A protein and the small-molecule ligand that binds it are described below.
Small molecule (SMILES): CO[C@H](C[C@H](O)[C@H](COc1cc(F)cc(F)c1)NC(=O)c1cc(C(=O)N[C@H](C)c2ccccc2)cc(N(C)S(C)(=O)=O)c1)C(=O)N[C@H](C(=O)NCc1ccccc1)C(C)C

Sequence of chain 1.B:
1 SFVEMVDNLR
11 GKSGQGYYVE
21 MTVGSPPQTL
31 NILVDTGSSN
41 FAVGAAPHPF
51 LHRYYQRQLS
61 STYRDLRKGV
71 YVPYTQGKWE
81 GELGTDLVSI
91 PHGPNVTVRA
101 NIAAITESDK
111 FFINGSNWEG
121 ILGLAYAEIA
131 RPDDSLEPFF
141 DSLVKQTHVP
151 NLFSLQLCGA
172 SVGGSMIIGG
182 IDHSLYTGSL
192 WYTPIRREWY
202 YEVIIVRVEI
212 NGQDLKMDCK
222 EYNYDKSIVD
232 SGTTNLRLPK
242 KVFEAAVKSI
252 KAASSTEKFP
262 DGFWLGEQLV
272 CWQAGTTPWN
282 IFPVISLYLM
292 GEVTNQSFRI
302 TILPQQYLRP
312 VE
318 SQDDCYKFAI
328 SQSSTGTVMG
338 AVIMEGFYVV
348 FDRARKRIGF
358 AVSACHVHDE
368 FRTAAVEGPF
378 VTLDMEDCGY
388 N

Binding-site contacts:
Ligand atom C38 contacts residue THR235 of chain 1.B at 3.2 Å.
Ligand atom O1 contacts residue ASP231 of chain 1.B at 2.4 Å (salt-bridge).
Ligand atom C36 contacts residue THR235 of chain 1.B at 3.4 Å.
Ligand atom C34 contacts residue THR235 of chain 1.B at 3.2 Å.
Ligand atom O8 contacts residue ARG238 of chain 1.B at 3.4 Å.
Ligand atom F54 contacts residue ILE113 of chain 1.B at 3.2 Å.
Ligand atom F55 contacts residue TYR74 of chain 1.B at 3.3 Å.
Ligand atom C31 contacts residue GLN76 of chain 1.B at 3.3 Å.
Ligand atom N2 contacts residue GLY37 of chain 1.B at 3.0 Å (h-bond).
Ligand atom F54 contacts residue PHE111 of chain 1.B at 3.3 Å.
Ligand atom C3 contacts residue ASP231 of chain 1.B at 3.4 Å.
Ligand atom N3 contacts residue PRO73 of chain 1.B at 2.8 Å (h-bond).
Ligand atom O5 contacts residue GLN76 of chain 1.B at 3.0 Å (h-bond).
Ligand atom C38 contacts residue GLY16 of chain 1.B at 3.2 Å.
Ligand atom C11 contacts residue GLY37 of chain 1.B at 3.3 Å.
Ligand atom O5 contacts residue THR75 of chain 1.B at 3.3 Å (h-bond).
Ligand atom N4 contacts residue GLY233 of chain 1.B at 3.1 Å (h-bond).
Ligand atom O8 contacts residue SER328 of chain 1.B at 3.2 Å (h-bond).
Ligand atom F55 contacts residue PHE111 of chain 1.B at 3.3 Å.
Ligand atom C45 contacts residue TYR201 of chain 1.B at 3.4 Å (hydrophobic).
Ligand atom C29 contacts residue GLY233 of chain 1.B at 3.2 Å.
Ligand atom C24 contacts residue PHE111 of chain 1.B at 3.3 Å (hydrophobic).
Ligand atom O7 contacts residue ASN236 of chain 1.B at 3.0 Å (h-bond).
Ligand atom C8 contacts residue PRO73 of chain 1.B at 3.4 Å (hydrophobic).
Ligand atom O7 contacts residue THR234 of chain 1.B at 3.4 Å.
Ligand atom O2 contacts residue GLY233 of chain 1.B at 3.5 Å (h-bond).
Ligand atom O1 contacts residue ASP35 of chain 1.B at 2.6 Å (salt-bridge).
Ligand atom C30 contacts residue GLN76 of chain 1.B at 3.3 Å.
Ligand atom C6 contacts residue ASP35 of chain 1.B at 3.3 Å.
Ligand atom C16 contacts residue TYR74 of chain 1.B at 3.3 Å (hydrophobic).
Ligand atom O6 contacts residue THR235 of chain 1.B at 3.0 Å (h-bond).
Ligand atom C41 contacts residue SER232 of chain 1.B at 3.4 Å.
Ligand atom O4 contacts residue TYR201 of chain 1.B at 2.7 Å (h-bond).
Ligand atom O3 contacts residue THR75 of chain 1.B at 3.2 Å (h-bond).
Ligand atom O3 contacts residue TYR74 of chain 1.B at 3.3 Å.
Ligand atom C2 contacts residue GLY37 of chain 1.B at 3.4 Å.
Ligand atom O7 contacts residue THR235 of chain 1.B at 3.4 Å (h-bond).
Ligand atom F55 contacts residue GLY77 of chain 1.B at 2.9 Å.
Ligand atom N1 contacts residue GLY233 of chain 1.B at 3.2 Å (h-bond).
Ligand atom O6 contacts residue GLN76 of chain 1.B at 3.0 Å (h-bond).